Binding-site contacts:
Ligand atom C4 contacts residue ALA370 of chain 1.A at 4.4 Å (hydrophobic).
Ligand atom C2 contacts residue PHE360 of chain 1.A at 3.4 Å (hydrophobic).
Ligand atom C27 contacts residue PRO353 of chain 1.A at 4.4 Å (hydrophobic).
Ligand atom C3 contacts residue SER368 of chain 1.A at 3.5 Å.
Ligand atom C18 contacts residue PRO353 of chain 1.A at 4.0 Å (hydrophobic).
Ligand atom C11 contacts residue ILE356 of chain 1.A at 3.9 Å (hydrophobic).
Ligand atom C14 contacts residue LEU374 of chain 1.A at 4.5 Å (hydrophobic).
Ligand atom C2 contacts residue SER368 of chain 1.A at 4.1 Å.
Ligand atom C18 contacts residue ILE357 of chain 1.A at 3.8 Å (hydrophobic).
Ligand atom C1 contacts residue PHE360 of chain 1.A at 3.7 Å (hydrophobic).
Ligand atom C8 contacts residue LEU374 of chain 1.A at 3.9 Å (hydrophobic).
Ligand atom C4 contacts residue SER368 of chain 1.A at 3.6 Å.
Ligand atom C10 contacts residue PHE360 of chain 1.A at 4.5 Å (hydrophobic).
Ligand atom C15 contacts residue LEU374 of chain 1.A at 4.0 Å (hydrophobic).
Ligand atom C27 contacts residue LEU381 of chain 1.A at 4.3 Å (hydrophobic).
Ligand atom C20 contacts residue PRO353 of chain 1.A at 4.4 Å (hydrophobic).
Ligand atom C27 contacts residue LEU349 of chain 1.A at 3.8 Å (hydrophobic).
Ligand atom C7 contacts residue LEU374 of chain 1.A at 3.6 Å (hydrophobic).
Ligand atom C23 contacts residue PRO353 of chain 1.A at 4.0 Å (hydrophobic).
Ligand atom O1 contacts residue CYS367 of chain 1.A at 3.9 Å.
Ligand atom C11 contacts residue PHE360 of chain 1.A at 3.9 Å (hydrophobic).
Ligand atom C19 contacts residue PHE360 of chain 1.A at 4.2 Å (hydrophobic).
Ligand atom C19 contacts residue ILE357 of chain 1.A at 4.2 Å (hydrophobic).
Ligand atom C6 contacts residue LEU374 of chain 1.A at 4.2 Å (hydrophobic).
Ligand atom C21 contacts residue ILE356 of chain 1.A at 3.5 Å (hydrophobic).
Ligand atom O1 contacts residue SER368 of chain 1.A at 2.5 Å (h-bond).
Ligand atom C12 contacts residue ILE356 of chain 1.A at 3.7 Å (hydrophobic).

Sequence of chain 1.A:
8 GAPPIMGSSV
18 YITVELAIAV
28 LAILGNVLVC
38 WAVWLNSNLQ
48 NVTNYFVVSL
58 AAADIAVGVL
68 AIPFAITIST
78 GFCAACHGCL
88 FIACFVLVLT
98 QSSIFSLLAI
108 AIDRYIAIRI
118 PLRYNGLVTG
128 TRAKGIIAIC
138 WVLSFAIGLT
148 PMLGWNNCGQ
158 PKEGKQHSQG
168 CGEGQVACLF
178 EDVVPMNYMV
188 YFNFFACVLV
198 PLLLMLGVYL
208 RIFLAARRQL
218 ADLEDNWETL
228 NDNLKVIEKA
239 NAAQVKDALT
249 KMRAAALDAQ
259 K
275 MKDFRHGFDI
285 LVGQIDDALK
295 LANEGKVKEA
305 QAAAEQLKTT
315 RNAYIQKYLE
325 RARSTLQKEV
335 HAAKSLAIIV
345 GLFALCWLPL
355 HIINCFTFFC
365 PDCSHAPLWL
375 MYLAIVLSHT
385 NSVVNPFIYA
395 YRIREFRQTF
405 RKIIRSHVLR

The protein below binds the small molecule below.
Small molecule (SMILES): CC(C)CCC[C@@H](C)[C@H]1CC[C@H]2[C@@H]3CC=C4C[C@@H](O)CC[C@]4(C)[C@H]3CC[C@]12C